This small molecule binds to this protein.
Small molecule (SMILES): CCOC(=O)CC[C@H](C[C@@H]1CCNC1=O)NC(=O)[C@H](Cc1ccccc1)NC(=O)[C@H](COC(C)(C)C)NC(=O)OCc1ccccc1

Sequence of chain 1.A:
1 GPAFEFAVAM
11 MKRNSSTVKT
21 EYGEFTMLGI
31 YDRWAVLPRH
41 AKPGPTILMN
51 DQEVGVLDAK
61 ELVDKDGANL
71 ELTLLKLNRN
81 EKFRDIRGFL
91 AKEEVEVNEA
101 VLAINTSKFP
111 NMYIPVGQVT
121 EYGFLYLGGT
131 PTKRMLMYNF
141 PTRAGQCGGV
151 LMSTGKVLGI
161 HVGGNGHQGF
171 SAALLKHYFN

Binding-site contacts:
Ligand atom C71 contacts residue GLY164 of chain 1.A at 3.8 Å.
Ligand atom O19 contacts residue LEU127 of chain 1.A at 3.7 Å.
Ligand atom C25 contacts residue GLY164 of chain 1.A at 3.7 Å.
Ligand atom O88 contacts residue GLY145 of chain 1.A at 3.0 Å (h-bond).
Ligand atom O35 contacts residue GLY164 of chain 1.A at 3.0 Å (h-bond).
Ligand atom O66 contacts residue GLY164 of chain 1.A at 3.4 Å (h-bond).
Ligand atom C13 contacts residue TYR126 of chain 1.A at 3.6 Å (hydrophobic).
Ligand atom O66 contacts residue HIS161 of chain 1.A at 2.9 Å (h-bond).
Ligand atom N69 contacts residue THR142 of chain 1.A at 3.0 Å (h-bond).
Ligand atom C11 contacts residue ARG39 of chain 1.A at 3.7 Å.
Ligand atom O19 contacts residue GLY128 of chain 1.A at 2.6 Å (h-bond).
Ligand atom C61 contacts residue GLY164 of chain 1.A at 3.6 Å.
Ligand atom C7 contacts residue GLU71 of chain 1.A at 3.5 Å.
Ligand atom N69 contacts residue ARG143 of chain 1.A at 3.7 Å.
Ligand atom C2 contacts residue LEU125 of chain 1.A at 3.5 Å (hydrophobic).
Ligand atom C59 contacts residue CYS147 of chain 1.A at 3.2 Å (hydrophobic).
Ligand atom O35 contacts residue GLY163 of chain 1.A at 3.1 Å.
Ligand atom N49 contacts residue CYS147 of chain 1.A at 3.0 Å (h-bond).
Ligand atom C1 contacts residue PHE170 of chain 1.A at 3.8 Å (hydrophobic).
Ligand atom C7 contacts residue LEU127 of chain 1.A at 3.6 Å (hydrophobic).
Ligand atom N49 contacts residue VAL162 of chain 1.A at 3.2 Å (h-bond).
Ligand atom C9 contacts residue ARG39 of chain 1.A at 3.5 Å.
Ligand atom O66 contacts residue GLY163 of chain 1.A at 3.2 Å.
Ligand atom C82 contacts residue CYS147 of chain 1.A at 2.8 Å (hydrophobic).
Ligand atom N49 contacts residue GLY163 of chain 1.A at 3.8 Å.
Ligand atom C53 contacts residue HIS40 of chain 1.A at 3.5 Å.
Ligand atom C82 contacts residue HIS40 of chain 1.A at 3.1 Å.
Ligand atom C57 contacts residue CYS147 of chain 1.A at 2.8 Å (hydrophobic).
Ligand atom C9 contacts residue LEU127 of chain 1.A at 3.2 Å (hydrophobic).
Ligand atom C37 contacts residue VAL162 of chain 1.A at 3.5 Å (hydrophobic).
Ligand atom C17 contacts residue LEU127 of chain 1.A at 3.7 Å (hydrophobic).
Ligand atom N69 contacts residue GLY164 of chain 1.A at 3.6 Å.
Ligand atom C65 contacts residue GLY163 of chain 1.A at 3.6 Å.
Ligand atom O66 contacts residue THR142 of chain 1.A at 3.5 Å.
Ligand atom C65 contacts residue GLY164 of chain 1.A at 3.3 Å.
Ligand atom C17 contacts residue GLY128 of chain 1.A at 3.7 Å.
Ligand atom O88 contacts residue ALA144 of chain 1.A at 3.3 Å.
Ligand atom C6 contacts residue ASN165 of chain 1.A at 3.4 Å.
Ligand atom C63 contacts residue CYS147 of chain 1.A at 1.8 Å (hydrophobic).
Ligand atom N21 contacts residue GLY164 of chain 1.A at 3.0 Å (h-bond).